The protein below binds the small molecule below.
Small molecule (SMILES): CC(=O)N[C@H]1[C@H](O[C@H]2[C@H](O)[C@@H](NC(C)=O)CO[C@@H]2CO)O[C@H](CO)[C@@H](O)[C@@H]1O

Binding-site contacts:
Ligand atom N2 contacts residue ASN244 of chain 1.L at 3.0 Å (h-bond).
Ligand atom C6 contacts residue ARG221 of chain 1.L at 3.4 Å.
Ligand atom O6 contacts residue THR242 of chain 1.L at 3.4 Å (h-bond).
Ligand atom C5 contacts residue ASN244 of chain 1.L at 3.7 Å.
Ligand atom C2 contacts residue ASN244 of chain 1.L at 2.5 Å.
Ligand atom C3 contacts residue ASN244 of chain 1.L at 3.9 Å.
Ligand atom C4 contacts residue ASN244 of chain 1.L at 4.3 Å.
Ligand atom O5 contacts residue ASN244 of chain 1.L at 2.4 Å (h-bond).
Ligand atom O5 contacts residue ARG221 of chain 1.L at 4.0 Å.
Ligand atom O6 contacts residue ARG221 of chain 1.L at 4.4 Å.
Ligand atom C8 contacts residue ASN244 of chain 1.L at 4.0 Å.
Ligand atom O6 contacts residue ASN244 of chain 1.L at 4.4 Å.
Ligand atom C7 contacts residue ASN244 of chain 1.L at 3.7 Å.
Ligand atom C5 contacts residue ARG221 of chain 1.L at 4.3 Å.
Ligand atom C1 contacts residue ASN244 of chain 1.L at 1.5 Å.

Sequence of chain 1.L:
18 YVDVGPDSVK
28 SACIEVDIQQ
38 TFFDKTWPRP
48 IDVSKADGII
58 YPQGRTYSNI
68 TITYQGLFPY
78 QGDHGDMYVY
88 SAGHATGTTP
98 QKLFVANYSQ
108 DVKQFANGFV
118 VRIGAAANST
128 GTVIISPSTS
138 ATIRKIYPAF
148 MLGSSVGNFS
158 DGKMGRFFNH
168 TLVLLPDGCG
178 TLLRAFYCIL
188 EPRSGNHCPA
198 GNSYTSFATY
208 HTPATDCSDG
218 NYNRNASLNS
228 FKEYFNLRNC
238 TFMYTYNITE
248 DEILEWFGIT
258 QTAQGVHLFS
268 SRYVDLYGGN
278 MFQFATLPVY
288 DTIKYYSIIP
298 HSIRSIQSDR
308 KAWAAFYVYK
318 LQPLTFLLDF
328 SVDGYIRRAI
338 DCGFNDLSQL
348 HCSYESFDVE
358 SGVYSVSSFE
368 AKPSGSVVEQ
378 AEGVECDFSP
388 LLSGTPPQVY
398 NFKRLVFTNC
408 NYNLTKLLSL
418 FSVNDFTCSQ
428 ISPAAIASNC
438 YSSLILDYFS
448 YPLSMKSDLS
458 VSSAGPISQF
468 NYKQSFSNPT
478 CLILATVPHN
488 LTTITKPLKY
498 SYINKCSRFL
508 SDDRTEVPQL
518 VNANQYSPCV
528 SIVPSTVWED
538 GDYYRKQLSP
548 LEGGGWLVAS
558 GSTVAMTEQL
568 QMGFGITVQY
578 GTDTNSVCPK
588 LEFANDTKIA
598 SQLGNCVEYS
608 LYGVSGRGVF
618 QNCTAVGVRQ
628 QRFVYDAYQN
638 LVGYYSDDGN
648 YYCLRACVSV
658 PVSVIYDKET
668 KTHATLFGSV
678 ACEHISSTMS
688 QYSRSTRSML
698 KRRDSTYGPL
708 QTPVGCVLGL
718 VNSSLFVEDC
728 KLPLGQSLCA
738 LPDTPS